Binding-site contacts:
Ligand atom NZ contacts residue SER172 of chain 1.A at 3.0 Å (h-bond).
Ligand atom CE contacts residue HIS40 of chain 1.A at 3.3 Å.
Ligand atom CA contacts residue GLN155 of chain 1.A at 3.3 Å.
Ligand atom O contacts residue GLY196 of chain 1.A at 3.2 Å (h-bond).
Ligand atom O contacts residue GLN174 of chain 1.A at 3.4 Å.
Ligand atom N contacts residue GLY194 of chain 1.A at 3.1 Å (h-bond).
Ligand atom NZ contacts residue HIS40 of chain 1.A at 2.7 Å (h-bond).
Ligand atom N contacts residue PHE24 of chain 1.A at 3.0 Å (h-bond).
Ligand atom C contacts residue GLY175 of chain 1.A at 3.6 Å.
Ligand atom O contacts residue GLN174 of chain 1.A at 3.5 Å.
Ligand atom N contacts residue ASN79 of chain 1.A at 2.9 Å (h-bond).
Ligand atom CD1 contacts residue GLY175 of chain 1.A at 3.6 Å.
Ligand atom O contacts residue GLY194 of chain 1.A at 3.2 Å (h-bond).
Ligand atom N contacts residue SER177 of chain 1.A at 3.0 Å (h-bond).
Ligand atom CE contacts residue SER172 of chain 1.A at 3.3 Å.
Ligand atom O contacts residue GLY175 of chain 1.A at 2.7 Å (h-bond).
Ligand atom CD1 contacts residue TYR131 of chain 1.A at 3.6 Å (hydrophobic).
Ligand atom O contacts residue SER177 of chain 1.A at 2.9 Å (h-bond).
Ligand atom OG contacts residue HIS40 of chain 1.A at 3.5 Å.
Ligand atom O contacts residue SER195 of chain 1.A at 3.3 Å.
Ligand atom CG2 contacts residue LEU81 of chain 1.A at 3.5 Å (hydrophobic).
Ligand atom NZ contacts residue ASP171 of chain 1.A at 3.2 Å (salt-bridge).
Ligand atom OG1 contacts residue HIS40 of chain 1.A at 3.5 Å.
Ligand atom O contacts residue ASP176 of chain 1.A at 3.3 Å (salt-bridge).
Ligand atom N contacts residue SER192 of chain 1.A at 3.2 Å (h-bond).
Ligand atom CA contacts residue SER192 of chain 1.A at 3.5 Å.
Ligand atom CB contacts residue ASN79 of chain 1.A at 3.5 Å.
Ligand atom CA contacts residue ASN79 of chain 1.A at 3.6 Å.
Ligand atom CB contacts residue CYS173 of chain 1.A at 3.5 Å (hydrophobic).
Ligand atom NZ contacts residue GLY204 of chain 1.A at 3.5 Å.
Ligand atom C contacts residue SER177 of chain 1.A at 2.6 Å.
Ligand atom N contacts residue SER177 of chain 1.A at 2.9 Å (h-bond).
Ligand atom SG contacts residue TRP193 of chain 1.A at 3.4 Å.
Ligand atom CD contacts residue SER172 of chain 1.A at 3.5 Å.
Ligand atom CB contacts residue SER177 of chain 1.A at 3.2 Å.
Ligand atom O contacts residue TRP193 of chain 1.A at 3.5 Å.
Ligand atom CB contacts residue HIS40 of chain 1.A at 3.4 Å.
Ligand atom O contacts residue GLN174 of chain 1.A at 2.9 Å (h-bond).
Ligand atom CA contacts residue SER177 of chain 1.A at 2.9 Å.
Ligand atom O contacts residue PHE24 of chain 1.A at 3.2 Å.

Sequence of chain 1.A:
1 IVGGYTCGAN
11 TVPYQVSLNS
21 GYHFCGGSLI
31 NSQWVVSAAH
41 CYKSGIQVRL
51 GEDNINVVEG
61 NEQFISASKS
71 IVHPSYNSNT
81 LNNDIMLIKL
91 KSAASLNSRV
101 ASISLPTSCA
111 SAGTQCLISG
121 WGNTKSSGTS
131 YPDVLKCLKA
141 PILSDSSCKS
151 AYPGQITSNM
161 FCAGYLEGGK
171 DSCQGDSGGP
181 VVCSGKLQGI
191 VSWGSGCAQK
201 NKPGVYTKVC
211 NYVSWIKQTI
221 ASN

This protein binds this small molecule.
Small molecule (SMILES): CC[C@H](C)[C@@H]1NC(=O)[C@H](CO)NC(=O)[C@H](CCCCN)NC(=O)[C@H]([C@@H](C)O)NC(=O)[C@H](CC2=c3ccccc3=NC2)NC(=O)[C@@H](NC(=O)CN)CSSC[C@@H](C(=O)N[C@@H](Cc2ccccc2)C(=O)NCC=O)NC(=O)[C@@H]2CCCN2C(=O)[C@H](CCCCN)NC(=O)[C@@H]2CCCN2C(=O)[C@@H]2CCCN2C1=O